This small molecule binds to this protein.
Small molecule (SMILES): NC(=O)c1cc[n+](COC[n+]2ccc(/C=N/O)cc2/C=N/O)cc1

Sequence of chain 1.B:
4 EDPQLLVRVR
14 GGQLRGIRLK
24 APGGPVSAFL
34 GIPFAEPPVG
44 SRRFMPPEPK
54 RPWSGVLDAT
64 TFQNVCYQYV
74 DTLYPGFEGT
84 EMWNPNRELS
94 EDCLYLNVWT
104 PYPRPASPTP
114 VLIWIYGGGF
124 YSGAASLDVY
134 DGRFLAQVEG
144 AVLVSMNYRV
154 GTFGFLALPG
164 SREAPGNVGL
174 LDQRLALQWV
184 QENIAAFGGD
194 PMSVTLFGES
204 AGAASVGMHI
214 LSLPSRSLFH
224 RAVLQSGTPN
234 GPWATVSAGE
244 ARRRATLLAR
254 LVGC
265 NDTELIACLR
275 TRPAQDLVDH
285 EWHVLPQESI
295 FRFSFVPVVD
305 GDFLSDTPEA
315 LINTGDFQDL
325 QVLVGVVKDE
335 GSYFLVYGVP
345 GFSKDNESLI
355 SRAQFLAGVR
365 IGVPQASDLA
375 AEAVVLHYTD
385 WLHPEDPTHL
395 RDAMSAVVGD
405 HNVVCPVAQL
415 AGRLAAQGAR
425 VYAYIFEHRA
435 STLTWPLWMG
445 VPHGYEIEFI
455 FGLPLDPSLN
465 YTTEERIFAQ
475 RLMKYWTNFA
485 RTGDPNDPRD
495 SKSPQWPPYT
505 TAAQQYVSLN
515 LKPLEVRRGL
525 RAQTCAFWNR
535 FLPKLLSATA

Binding-site contacts:
Ligand atom N3 contacts residue TRP286 of chain 1.B at 3.2 Å.
Ligand atom O4 contacts residue GLY122 of chain 1.B at 3.5 Å (h-bond).
Ligand atom C4 contacts residue TYR124 of chain 1.B at 3.7 Å (hydrophobic).
Ligand atom C9 contacts residue TYR72 of chain 1.B at 3.7 Å (hydrophobic).
Ligand atom C8 contacts residue TRP286 of chain 1.B at 3.2 Å (hydrophobic).
Ligand atom N1 contacts residue PHE338 of chain 1.B at 3.3 Å.
Ligand atom O4 contacts residue GLY121 of chain 1.B at 3.4 Å (h-bond).
Ligand atom O3 contacts residue SER298 of chain 1.B at 2.8 Å (h-bond).
Ligand atom C3 contacts residue PHE338 of chain 1.B at 3.1 Å (hydrophobic).
Ligand atom C13 contacts residue TRP286 of chain 1.B at 3.1 Å (hydrophobic).
Ligand atom C11 contacts residue TYR124 of chain 1.B at 3.6 Å (hydrophobic).
Ligand atom C5 contacts residue TYR337 of chain 1.B at 3.8 Å (hydrophobic).
Ligand atom N4 contacts residue TYR124 of chain 1.B at 3.4 Å.
Ligand atom C9 contacts residue TYR124 of chain 1.B at 3.7 Å (hydrophobic).
Ligand atom O2 contacts residue TYR124 of chain 1.B at 2.9 Å (h-bond).
Ligand atom C6 contacts residue TYR124 of chain 1.B at 3.2 Å (hydrophobic).
Ligand atom O4 contacts residue SER203 of chain 1.B at 2.6 Å (h-bond).
Ligand atom C7 contacts residue TYR124 of chain 1.B at 3.6 Å (hydrophobic).
Ligand atom N3 contacts residue TYR124 of chain 1.B at 3.7 Å.
Ligand atom N5 contacts residue GLY122 of chain 1.B at 3.7 Å.
Ligand atom C12 contacts residue PHE297 of chain 1.B at 3.7 Å (hydrophobic).
Ligand atom N4 contacts residue GLU285 of chain 1.B at 2.9 Å (salt-bridge).
Ligand atom C12 contacts residue TYR124 of chain 1.B at 3.7 Å (hydrophobic).
Ligand atom C1 contacts residue PHE297 of chain 1.B at 3.7 Å (hydrophobic).
Ligand atom C12 contacts residue TRP286 of chain 1.B at 3.1 Å (hydrophobic).
Ligand atom O4 contacts residue HIS447 of chain 1.B at 3.8 Å.
Ligand atom C14 contacts residue TRP286 of chain 1.B at 3.7 Å (hydrophobic).
Ligand atom C11 contacts residue TRP286 of chain 1.B at 3.5 Å (hydrophobic).
Ligand atom C22 contacts residue PHE338 of chain 1.B at 3.8 Å (hydrophobic).
Ligand atom O3 contacts residue TRP286 of chain 1.B at 3.6 Å.
Ligand atom C5 contacts residue TYR124 of chain 1.B at 3.5 Å (hydrophobic).
Ligand atom C3 contacts residue TYR124 of chain 1.B at 3.6 Å (hydrophobic).
Ligand atom O3 contacts residue PHE297 of chain 1.B at 3.4 Å.
Ligand atom C7 contacts residue TYR341 of chain 1.B at 3.1 Å (hydrophobic).
Ligand atom C2 contacts residue TYR124 of chain 1.B at 3.3 Å (hydrophobic).
Ligand atom C14 contacts residue TYR124 of chain 1.B at 3.8 Å (hydrophobic).
Ligand atom O1 contacts residue ILE294 of chain 1.B at 3.5 Å.
Ligand atom N2 contacts residue TYR124 of chain 1.B at 3.1 Å (h-bond).
Ligand atom O1 contacts residue PHE295 of chain 1.B at 3.0 Å (h-bond).
Ligand atom C9 contacts residue TRP286 of chain 1.B at 3.8 Å (hydrophobic).